The protein below binds the small molecule below.
Small molecule (SMILES): CC(C)[C@H](NC(=O)OC(C)(C)C)C(=O)N[C@H](C(=O)N[C@@H](Cc1ccccc1)[C@@H](O)CC(=O)N[C@@H](C)C(=O)N[C@@H](Cc1ccccc1)[C@@H](O)CC(N)=O)C(C)C

Binding-site contacts:
Ligand atom O contacts residue THR223 of chain 1.E at 3.3 Å.
Ligand atom N contacts residue ASP80 of chain 1.E at 3.0 Å (salt-bridge).
Ligand atom CG1 contacts residue ILE303 of chain 1.E at 3.6 Å (hydrophobic).
Ligand atom CZ contacts residue ILE303 of chain 1.E at 3.6 Å (hydrophobic).
Ligand atom O contacts residue TYR78 of chain 1.E at 3.3 Å.
Ligand atom CG2 contacts residue TYR227 of chain 1.E at 3.5 Å (hydrophobic).
Ligand atom N contacts residue GLY222 of chain 1.E at 3.0 Å (h-bond).
Ligand atom CG contacts residue ASP301 of chain 1.E at 3.6 Å.
Ligand atom O contacts residue ASP80 of chain 1.E at 3.4 Å (salt-bridge).
Ligand atom O contacts residue ASN125 of chain 1.E at 3.1 Å (h-bond).
Ligand atom CE2 contacts residue SER82 of chain 1.E at 3.5 Å.
Ligand atom CE1 contacts residue ILE30 of chain 1.E at 3.6 Å (hydrophobic).
Ligand atom CE2 contacts residue ASP80 of chain 1.E at 3.7 Å.
Ligand atom O contacts residue GLY79 of chain 1.E at 3.2 Å (h-bond).
Ligand atom CG2 contacts residue SER13 of chain 1.E at 3.5 Å.
Ligand atom CH contacts residue ASP220 of chain 1.E at 3.5 Å.
Ligand atom C contacts residue ASP80 of chain 1.E at 3.6 Å.
Ligand atom N contacts residue THR224 of chain 1.E at 2.9 Å (h-bond).
Ligand atom O contacts residue TYR78 of chain 1.E at 3.5 Å.
Ligand atom CG2 contacts residue THR224 of chain 1.E at 3.4 Å.
Ligand atom CG1 contacts residue THR223 of chain 1.E at 3.5 Å.
Ligand atom CE2 contacts residue ASP301 of chain 1.E at 3.5 Å.
Ligand atom CH contacts residue ASP32 of chain 1.E at 3.3 Å.
Ligand atom OH contacts residue GLY222 of chain 1.E at 3.5 Å (h-bond).
Ligand atom CM contacts residue GLY34 of chain 1.E at 3.7 Å.
Ligand atom CB contacts residue ASP32 of chain 1.E at 3.4 Å.
Ligand atom O2 contacts residue THR224 of chain 1.E at 3.4 Å (h-bond).
Ligand atom O contacts residue GLY34 of chain 1.E at 3.5 Å (h-bond).
Ligand atom CM contacts residue ASP220 of chain 1.E at 3.3 Å.
Ligand atom CA contacts residue ASP80 of chain 1.E at 3.4 Å.
Ligand atom N contacts residue GLY34 of chain 1.E at 2.9 Å (h-bond).
Ligand atom O contacts residue GLY79 of chain 1.E at 2.7 Å (h-bond).
Ligand atom OH contacts residue ASP32 of chain 1.E at 2.5 Å (salt-bridge).
Ligand atom O contacts residue THR224 of chain 1.E at 3.0 Å (h-bond).
Ligand atom CA contacts residue THR223 of chain 1.E at 3.5 Å.
Ligand atom C2 contacts residue TYR285 of chain 1.E at 3.5 Å (hydrophobic).
Ligand atom CD2 contacts residue ASP301 of chain 1.E at 3.4 Å.
Ligand atom C contacts residue GLY34 of chain 1.E at 3.6 Å.
Ligand atom OH contacts residue ASP220 of chain 1.E at 2.5 Å (salt-bridge).
Ligand atom CB contacts residue GLY222 of chain 1.E at 3.4 Å.

Sequence of chain 1.E:
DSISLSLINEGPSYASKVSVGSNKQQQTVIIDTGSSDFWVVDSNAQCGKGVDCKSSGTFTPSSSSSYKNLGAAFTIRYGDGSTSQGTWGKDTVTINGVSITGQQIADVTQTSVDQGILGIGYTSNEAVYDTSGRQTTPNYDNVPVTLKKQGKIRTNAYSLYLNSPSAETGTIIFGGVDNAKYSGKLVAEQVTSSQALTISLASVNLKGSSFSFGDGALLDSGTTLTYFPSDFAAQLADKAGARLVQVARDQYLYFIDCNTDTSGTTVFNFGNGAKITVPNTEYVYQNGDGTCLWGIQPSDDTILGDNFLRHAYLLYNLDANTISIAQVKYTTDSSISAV